This small molecule binds to this protein.
Small molecule (SMILES): CNC(=O)COC(=O)/C=C/CNC(=O)c1cc2c([nH]c1=O)CCCC2

Sequence of chain 1.A:
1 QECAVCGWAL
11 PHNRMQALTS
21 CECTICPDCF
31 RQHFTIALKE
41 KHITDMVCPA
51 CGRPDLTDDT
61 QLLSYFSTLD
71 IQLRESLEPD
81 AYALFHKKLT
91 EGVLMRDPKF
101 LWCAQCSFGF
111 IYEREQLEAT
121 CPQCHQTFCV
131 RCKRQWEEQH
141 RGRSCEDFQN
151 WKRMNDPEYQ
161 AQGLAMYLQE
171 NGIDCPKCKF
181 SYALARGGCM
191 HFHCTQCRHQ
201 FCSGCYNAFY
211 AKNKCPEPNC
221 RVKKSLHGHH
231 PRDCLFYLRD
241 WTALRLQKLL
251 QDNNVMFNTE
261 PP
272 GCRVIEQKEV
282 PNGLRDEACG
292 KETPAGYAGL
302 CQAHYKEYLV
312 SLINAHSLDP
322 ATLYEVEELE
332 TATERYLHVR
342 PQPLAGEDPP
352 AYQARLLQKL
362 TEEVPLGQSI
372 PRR

Binding-site contacts:
Ligand atom O23 contacts residue PHE192 of chain 1.A at 4.4 Å.
Ligand atom N12 contacts residue CYS189 of chain 1.A at 3.9 Å.
Ligand atom C06 contacts residue LEU184 of chain 1.A at 4.2 Å (hydrophobic).
Ligand atom C08 contacts residue HIS193 of chain 1.A at 3.5 Å.
Ligand atom C10 contacts residue PHE192 of chain 1.A at 3.7 Å (hydrophobic).
Ligand atom C11 contacts residue HIS191 of chain 1.A at 4.5 Å.
Ligand atom C11 contacts residue PHE192 of chain 1.A at 3.9 Å (hydrophobic).
Ligand atom O24 contacts residue CYS189 of chain 1.A at 3.1 Å (h-bond).
Ligand atom C13 contacts residue HIS191 of chain 1.A at 3.2 Å.
Ligand atom N07 contacts residue PHE192 of chain 1.A at 3.6 Å.
Ligand atom C13 contacts residue CYS189 of chain 1.A at 2.6 Å (hydrophobic).
Ligand atom C02 contacts residue LEU184 of chain 1.A at 3.8 Å (hydrophobic).
Ligand atom N12 contacts residue PHE192 of chain 1.A at 4.2 Å.
Ligand atom C14 contacts residue CYS189 of chain 1.A at 1.8 Å (hydrophobic).
Ligand atom C09 contacts residue PHE192 of chain 1.A at 3.5 Å (hydrophobic).
Ligand atom C03 contacts residue LEU285 of chain 1.A at 4.1 Å (hydrophobic).
Ligand atom C16 contacts residue CYS189 of chain 1.A at 3.5 Å (hydrophobic).
Ligand atom O22 contacts residue HIS193 of chain 1.A at 2.7 Å (h-bond).
Ligand atom C06 contacts residue PHE192 of chain 1.A at 3.8 Å (hydrophobic).
Ligand atom C04 contacts residue TYR182 of chain 1.A at 4.1 Å (hydrophobic).
Ligand atom C03 contacts residue TYR182 of chain 1.A at 4.2 Å (hydrophobic).
Ligand atom N12 contacts residue HIS191 of chain 1.A at 3.3 Å (h-bond).
Ligand atom C14 contacts residue HIS191 of chain 1.A at 3.8 Å.
Ligand atom C10 contacts residue LEU184 of chain 1.A at 4.4 Å (hydrophobic).
Ligand atom C04 contacts residue HIS193 of chain 1.A at 3.2 Å.
Ligand atom C01 contacts residue GLN278 of chain 1.A at 4.0 Å.
Ligand atom C08 contacts residue PHE192 of chain 1.A at 3.6 Å (hydrophobic).
Ligand atom N07 contacts residue HIS193 of chain 1.A at 2.7 Å (h-bond).
Ligand atom C03 contacts residue THR195 of chain 1.A at 3.6 Å.
Ligand atom O22 contacts residue PHE192 of chain 1.A at 3.1 Å.
Ligand atom C15 contacts residue CYS189 of chain 1.A at 3.1 Å (hydrophobic).
Ligand atom O22 contacts residue HIS191 of chain 1.A at 3.6 Å (h-bond).
Ligand atom C04 contacts residue THR195 of chain 1.A at 3.6 Å.
Ligand atom C05 contacts residue HIS193 of chain 1.A at 3.4 Å.
Ligand atom C04 contacts residue PHE192 of chain 1.A at 4.2 Å (hydrophobic).
Ligand atom O25 contacts residue CYS189 of chain 1.A at 4.2 Å.
Ligand atom C02 contacts residue TYR182 of chain 1.A at 3.9 Å (hydrophobic).
Ligand atom C02 contacts residue LEU285 of chain 1.A at 4.0 Å (hydrophobic).
Ligand atom C01 contacts residue LEU184 of chain 1.A at 3.6 Å (hydrophobic).
Ligand atom C05 contacts residue PHE192 of chain 1.A at 3.6 Å (hydrophobic).